A small-molecule ligand and the protein it binds are described below.
Small molecule (SMILES): CC(=O)N[C@@H]1[C@@H](O)[C@H](O)[C@@H](CO)O[C@H]1O

Sequence of chain 2.A:
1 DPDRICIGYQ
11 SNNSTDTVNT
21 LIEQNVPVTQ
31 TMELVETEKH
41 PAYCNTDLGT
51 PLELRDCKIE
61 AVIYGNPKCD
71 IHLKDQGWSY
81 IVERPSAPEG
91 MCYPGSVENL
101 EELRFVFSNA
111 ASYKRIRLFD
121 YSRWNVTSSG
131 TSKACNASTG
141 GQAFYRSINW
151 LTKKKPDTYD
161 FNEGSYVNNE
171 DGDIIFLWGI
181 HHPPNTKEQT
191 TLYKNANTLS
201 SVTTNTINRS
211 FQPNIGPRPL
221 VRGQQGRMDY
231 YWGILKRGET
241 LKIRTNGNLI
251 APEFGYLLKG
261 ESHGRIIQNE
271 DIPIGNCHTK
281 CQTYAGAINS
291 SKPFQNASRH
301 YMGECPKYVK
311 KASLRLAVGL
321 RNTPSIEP

Binding-site contacts:
Ligand atom C7 contacts residue ASN13 of chain 2.A at 3.8 Å.
Ligand atom O5 contacts residue ASN13 of chain 2.A at 2.4 Å (h-bond).
Ligand atom C1 contacts residue ASN13 of chain 2.A at 1.4 Å.
Ligand atom C4 contacts residue ASN13 of chain 2.A at 4.2 Å.
Ligand atom N2 contacts residue ASN13 of chain 2.A at 2.9 Å (h-bond).
Ligand atom C3 contacts residue ASN13 of chain 2.A at 3.8 Å.
Ligand atom C5 contacts residue ASN13 of chain 2.A at 3.7 Å.
Ligand atom C8 contacts residue ASN13 of chain 2.A at 4.4 Å.
Ligand atom C2 contacts residue ASN13 of chain 2.A at 2.5 Å.